A protein and the small-molecule ligand that binds it are described below.
Small molecule (SMILES): Nc1ccn([C@@H]2O[C@H](CO[P](=O)(O)O[C@H]3[C@@H](O)[C@H](n4cnc5c(=O)nc(N)[nH]c54)O[C@@H]3CO[P](=O)(O)O[C@H]3[C@@H](O)[C@H](n4cnc5c(N)ncnc54)O[C@@H]3CO[P](=O)(O)O[C@H]3[C@@H](O)[C@H](n4ccc(N)nc4=O)O[C@@H]3CO[P](=O)(O)O[C@H]3[C@@H](O)[C@H](n4ccc(=O)[nH]c4=O)O[C@@H]3CO[P](=O)(O)O[C@H]3[C@@H](O)[C@H](n4cnc5c(N)ncnc54)O[C@@H]3CO[P](=O)(O)O[C@H]3[C@@H](O)[C@H](n4cnc5c(N)ncnc54)O[C@@H]3CO[P](=O)(O)O[C@H]3[C@@H](O)[C@H](n4ccc(=O)[nH]c4=O)O[C@@H]3CO[P](=O)(O)O[C@H]3[C@@H](O)[C@H](n4cnc5c(=O)nc(N)[nH]c54)O[C@@H]3COP(=O)=O)[C@@H](O)[C@H]2O)c(=O)n1

Sequence of chain 1.OA:
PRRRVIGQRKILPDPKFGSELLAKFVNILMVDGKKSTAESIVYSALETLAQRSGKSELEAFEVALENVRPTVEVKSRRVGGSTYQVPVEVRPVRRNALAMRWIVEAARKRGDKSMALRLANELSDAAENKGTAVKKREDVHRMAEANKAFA

Binding-site contacts:
Ligand atom OP1 contacts residue GLY82 of chain 1.OA at 4.4 Å.
Ligand atom C6 contacts residue TRP442 of chain 1.EB at 3.6 Å (hydrophobic).
Ligand atom O6 contacts residue TRP442 of chain 1.EB at 3.1 Å.
Ligand atom C6 contacts residue TRP442 of chain 1.EB at 3.1 Å (hydrophobic).
Ligand atom N1 contacts residue TRP442 of chain 1.EB at 2.6 Å.
Ligand atom N6 contacts residue TRP442 of chain 1.EB at 3.6 Å.
Ligand atom N1 contacts residue TRP442 of chain 1.EB at 2.9 Å.
Ligand atom C5 contacts residue TRP442 of chain 1.EB at 4.1 Å (hydrophobic).
Ligand atom N2 contacts residue TRP442 of chain 1.EB at 3.9 Å.
Ligand atom C2 contacts residue TRP442 of chain 1.EB at 3.5 Å (hydrophobic).
Ligand atom C2 contacts residue TRP442 of chain 1.EB at 3.8 Å (hydrophobic).
Ligand atom C5' contacts residue LYS44 of chain 1.TA at 4.4 Å.
Ligand atom OP1 contacts residue LYS44 of chain 1.TA at 3.9 Å.

Sequence of chain 1.EB:
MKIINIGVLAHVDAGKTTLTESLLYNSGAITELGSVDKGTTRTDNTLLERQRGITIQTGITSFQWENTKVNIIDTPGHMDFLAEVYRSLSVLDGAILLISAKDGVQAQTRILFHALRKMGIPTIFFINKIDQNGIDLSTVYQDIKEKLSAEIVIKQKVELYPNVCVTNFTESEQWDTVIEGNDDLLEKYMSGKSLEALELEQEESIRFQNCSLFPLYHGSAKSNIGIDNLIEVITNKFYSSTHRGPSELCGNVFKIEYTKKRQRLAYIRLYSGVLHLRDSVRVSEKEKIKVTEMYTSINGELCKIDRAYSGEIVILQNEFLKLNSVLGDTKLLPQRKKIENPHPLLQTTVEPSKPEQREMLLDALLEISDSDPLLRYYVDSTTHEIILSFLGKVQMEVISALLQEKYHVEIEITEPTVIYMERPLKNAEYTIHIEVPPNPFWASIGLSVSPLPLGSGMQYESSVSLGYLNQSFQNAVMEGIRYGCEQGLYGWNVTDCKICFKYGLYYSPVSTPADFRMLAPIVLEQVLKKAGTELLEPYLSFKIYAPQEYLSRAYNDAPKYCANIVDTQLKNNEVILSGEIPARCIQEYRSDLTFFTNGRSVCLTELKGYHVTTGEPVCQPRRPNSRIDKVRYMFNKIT

Sequence of chain 1.TA:
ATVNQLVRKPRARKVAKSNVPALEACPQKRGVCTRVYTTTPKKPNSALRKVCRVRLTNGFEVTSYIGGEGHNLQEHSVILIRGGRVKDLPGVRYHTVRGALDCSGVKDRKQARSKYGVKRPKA